The protein below binds the small molecule below.
Small molecule (SMILES): CC(=O)N[C@@H]1[C@@H](O)[C@H](O)[C@@H](CO)O[C@H]1O

Sequence of chain 1.B:
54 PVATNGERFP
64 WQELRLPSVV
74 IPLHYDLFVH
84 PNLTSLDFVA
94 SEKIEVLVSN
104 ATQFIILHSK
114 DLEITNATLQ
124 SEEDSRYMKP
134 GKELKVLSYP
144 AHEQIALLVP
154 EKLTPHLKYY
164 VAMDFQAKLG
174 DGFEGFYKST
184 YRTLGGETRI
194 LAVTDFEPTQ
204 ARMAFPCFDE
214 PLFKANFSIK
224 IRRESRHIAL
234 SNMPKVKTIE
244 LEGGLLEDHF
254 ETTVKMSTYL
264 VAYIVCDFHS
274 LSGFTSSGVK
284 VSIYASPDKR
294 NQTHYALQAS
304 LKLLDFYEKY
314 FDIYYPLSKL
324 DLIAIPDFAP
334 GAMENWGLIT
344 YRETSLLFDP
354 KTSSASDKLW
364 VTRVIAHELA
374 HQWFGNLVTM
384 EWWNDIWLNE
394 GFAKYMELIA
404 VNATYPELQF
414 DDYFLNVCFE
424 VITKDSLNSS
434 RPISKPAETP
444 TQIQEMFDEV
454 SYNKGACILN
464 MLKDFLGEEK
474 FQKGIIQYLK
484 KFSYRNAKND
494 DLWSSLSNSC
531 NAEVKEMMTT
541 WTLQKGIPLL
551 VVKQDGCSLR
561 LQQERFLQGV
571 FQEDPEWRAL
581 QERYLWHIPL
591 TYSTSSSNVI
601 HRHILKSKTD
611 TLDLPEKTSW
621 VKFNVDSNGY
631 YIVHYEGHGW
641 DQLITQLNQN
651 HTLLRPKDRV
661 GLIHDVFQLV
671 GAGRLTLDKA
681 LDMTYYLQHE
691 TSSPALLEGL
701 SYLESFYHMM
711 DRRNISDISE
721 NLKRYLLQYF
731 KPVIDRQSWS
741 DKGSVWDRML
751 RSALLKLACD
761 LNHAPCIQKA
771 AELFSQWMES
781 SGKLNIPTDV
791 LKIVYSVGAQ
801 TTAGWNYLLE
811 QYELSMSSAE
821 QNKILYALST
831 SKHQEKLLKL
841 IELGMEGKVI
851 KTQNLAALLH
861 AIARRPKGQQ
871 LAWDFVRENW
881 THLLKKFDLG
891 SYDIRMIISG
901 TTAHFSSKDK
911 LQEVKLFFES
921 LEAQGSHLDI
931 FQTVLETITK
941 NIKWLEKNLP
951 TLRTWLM

Binding-site contacts:
Ligand atom C7 contacts residue ASP167 of chain 1.B at 3.8 Å.
Ligand atom O5 contacts residue GLU136 of chain 1.B at 4.2 Å.
Ligand atom C1 contacts residue ASN119 of chain 1.B at 1.4 Å.
Ligand atom O6 contacts residue THR121 of chain 1.B at 4.2 Å.
Ligand atom C6 contacts residue GLU136 of chain 1.B at 3.3 Å.
Ligand atom C5 contacts residue ASN119 of chain 1.B at 3.7 Å.
Ligand atom O7 contacts residue ASN119 of chain 1.B at 3.4 Å (h-bond).
Ligand atom C5 contacts residue GLU136 of chain 1.B at 4.1 Å.
Ligand atom O5 contacts residue ASN119 of chain 1.B at 2.4 Å (h-bond).
Ligand atom C7 contacts residue ASN119 of chain 1.B at 3.4 Å.
Ligand atom C8 contacts residue ASN119 of chain 1.B at 4.5 Å.
Ligand atom C8 contacts residue ASP167 of chain 1.B at 3.6 Å.
Ligand atom O5 contacts residue THR121 of chain 1.B at 4.1 Å.
Ligand atom C4 contacts residue ASN119 of chain 1.B at 4.3 Å.
Ligand atom O7 contacts residue ASP167 of chain 1.B at 3.7 Å.
Ligand atom O6 contacts residue GLU136 of chain 1.B at 4.4 Å.
Ligand atom N2 contacts residue ASN119 of chain 1.B at 2.9 Å (h-bond).
Ligand atom C3 contacts residue ASN119 of chain 1.B at 3.8 Å.
Ligand atom C2 contacts residue ASN119 of chain 1.B at 2.5 Å.